Binding-site contacts:
Ligand atom O36 contacts residue VAL66 of chain 1.A at 4.3 Å.
Ligand atom C35 contacts residue LEU12 of chain 1.A at 3.9 Å (hydrophobic).
Ligand atom C37 contacts residue PHE16 of chain 1.A at 3.8 Å (hydrophobic).
Ligand atom CL3 contacts residue MET105 of chain 1.A at 3.2 Å.
Ligand atom N24 contacts residue PHE16 of chain 1.A at 4.0 Å.
Ligand atom C27 contacts residue LEU12 of chain 1.A at 3.8 Å (hydrophobic).
Ligand atom C26 contacts residue PHE16 of chain 1.A at 3.9 Å (hydrophobic).
Ligand atom N30 contacts residue LEU12 of chain 1.A at 3.4 Å.
Ligand atom CL3 contacts residue SER106 of chain 1.A at 3.7 Å.
Ligand atom CL3 contacts residue PHE16 of chain 1.A at 3.7 Å.
Ligand atom C37 contacts residue LEU12 of chain 1.A at 4.4 Å (hydrophobic).
Ligand atom C21 contacts residue LEU12 of chain 1.A at 4.3 Å (hydrophobic).
Ligand atom O36 contacts residue LEU12 of chain 1.A at 4.3 Å.
Ligand atom C21 contacts residue HIS15 of chain 1.A at 4.1 Å.
Ligand atom C19 contacts residue HIS15 of chain 1.A at 3.6 Å.
Ligand atom C31 contacts residue LEU12 of chain 1.A at 3.5 Å (hydrophobic).
Ligand atom C21 contacts residue PHE16 of chain 1.A at 4.0 Å (hydrophobic).
Ligand atom C26 contacts residue LEU12 of chain 1.A at 4.2 Å (hydrophobic).
Ligand atom N29 contacts residue LEU12 of chain 1.A at 3.6 Å.

Sequence of chain 1.A:
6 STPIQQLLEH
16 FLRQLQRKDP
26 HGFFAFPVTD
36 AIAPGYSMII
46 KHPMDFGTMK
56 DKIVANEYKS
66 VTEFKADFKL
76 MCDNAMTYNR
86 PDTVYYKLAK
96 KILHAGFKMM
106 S

A small-molecule ligand and the protein it binds are described below.
Small molecule (SMILES): CN1CCc2c(cccc2Nc2cnn(C)c(=O)c2Cl)C1